Binding-site contacts:
Ligand atom C4 contacts residue HIS172 of chain 1.A at 3.8 Å.
Ligand atom O4 contacts residue GLU242 of chain 1.A at 2.7 Å (salt-bridge).
Ligand atom C6 contacts residue TYR203 of chain 1.A at 3.9 Å (hydrophobic).
Ligand atom C2 contacts residue UDP1 of chain 1.B at 4.1 Å.
Ligand atom C5 contacts residue GLU242 of chain 1.A at 4.0 Å.
Ligand atom O6 contacts residue TYR203 of chain 1.A at 4.4 Å.
Ligand atom C1 contacts residue HIS172 of chain 1.A at 3.8 Å.
Ligand atom O2 contacts residue UDP1 of chain 1.B at 3.5 Å (h-bond).
Ligand atom C2 contacts residue HIS172 of chain 1.A at 3.9 Å.
Ligand atom O3 contacts residue TRP239 of chain 1.A at 4.3 Å.
Ligand atom C3 contacts residue TRP239 of chain 1.A at 3.8 Å (hydrophobic).
Ligand atom C6 contacts residue THR184 of chain 1.A at 3.4 Å.
Ligand atom O3 contacts residue UDP1 of chain 1.B at 2.6 Å (h-bond).
Ligand atom C3 contacts residue HIS172 of chain 1.A at 4.5 Å.
Ligand atom C5 contacts residue HIS172 of chain 1.A at 3.7 Å.
Ligand atom O1 contacts residue HIS172 of chain 1.A at 3.6 Å.
Ligand atom C4 contacts residue GLU242 of chain 1.A at 3.4 Å.
Ligand atom C6 contacts residue HIS172 of chain 1.A at 3.9 Å.
Ligand atom C3 contacts residue UDP1 of chain 1.B at 3.6 Å.
Ligand atom O1 contacts residue SER174 of chain 1.A at 3.9 Å.
Ligand atom O4 contacts residue HIS172 of chain 1.A at 2.8 Å (h-bond).
Ligand atom C5 contacts residue TRP239 of chain 1.A at 3.7 Å (hydrophobic).
Ligand atom O5 contacts residue HIS172 of chain 1.A at 3.1 Å (h-bond).
Ligand atom C6 contacts residue TRP239 of chain 1.A at 3.5 Å (hydrophobic).
Ligand atom C6 contacts residue PHE175 of chain 1.A at 4.1 Å (hydrophobic).
Ligand atom C4 contacts residue TRP239 of chain 1.A at 3.7 Å (hydrophobic).
Ligand atom O6 contacts residue PHE175 of chain 1.A at 3.6 Å.
Ligand atom C6 contacts residue GLU242 of chain 1.A at 3.5 Å.
Ligand atom O5 contacts residue PHE175 of chain 1.A at 4.4 Å.
Ligand atom O6 contacts residue TRP239 of chain 1.A at 3.3 Å (h-bond).
Ligand atom O6 contacts residue THR184 of chain 1.A at 2.7 Å (h-bond).

Sequence of chain 1.A:
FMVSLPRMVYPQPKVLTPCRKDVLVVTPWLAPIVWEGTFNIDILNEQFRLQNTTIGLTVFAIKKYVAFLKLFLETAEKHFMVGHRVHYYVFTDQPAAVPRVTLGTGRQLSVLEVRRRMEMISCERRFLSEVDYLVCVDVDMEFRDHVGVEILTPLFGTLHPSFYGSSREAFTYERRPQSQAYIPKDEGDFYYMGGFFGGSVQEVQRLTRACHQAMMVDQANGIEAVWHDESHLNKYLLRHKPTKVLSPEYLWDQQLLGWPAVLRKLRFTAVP

This protein binds this small molecule.
Small molecule (SMILES): OC[C@H]1O[C@@H](O)[C@H](O)[C@@H](O)[C@H]1O